Sequence of chain 8.PA:
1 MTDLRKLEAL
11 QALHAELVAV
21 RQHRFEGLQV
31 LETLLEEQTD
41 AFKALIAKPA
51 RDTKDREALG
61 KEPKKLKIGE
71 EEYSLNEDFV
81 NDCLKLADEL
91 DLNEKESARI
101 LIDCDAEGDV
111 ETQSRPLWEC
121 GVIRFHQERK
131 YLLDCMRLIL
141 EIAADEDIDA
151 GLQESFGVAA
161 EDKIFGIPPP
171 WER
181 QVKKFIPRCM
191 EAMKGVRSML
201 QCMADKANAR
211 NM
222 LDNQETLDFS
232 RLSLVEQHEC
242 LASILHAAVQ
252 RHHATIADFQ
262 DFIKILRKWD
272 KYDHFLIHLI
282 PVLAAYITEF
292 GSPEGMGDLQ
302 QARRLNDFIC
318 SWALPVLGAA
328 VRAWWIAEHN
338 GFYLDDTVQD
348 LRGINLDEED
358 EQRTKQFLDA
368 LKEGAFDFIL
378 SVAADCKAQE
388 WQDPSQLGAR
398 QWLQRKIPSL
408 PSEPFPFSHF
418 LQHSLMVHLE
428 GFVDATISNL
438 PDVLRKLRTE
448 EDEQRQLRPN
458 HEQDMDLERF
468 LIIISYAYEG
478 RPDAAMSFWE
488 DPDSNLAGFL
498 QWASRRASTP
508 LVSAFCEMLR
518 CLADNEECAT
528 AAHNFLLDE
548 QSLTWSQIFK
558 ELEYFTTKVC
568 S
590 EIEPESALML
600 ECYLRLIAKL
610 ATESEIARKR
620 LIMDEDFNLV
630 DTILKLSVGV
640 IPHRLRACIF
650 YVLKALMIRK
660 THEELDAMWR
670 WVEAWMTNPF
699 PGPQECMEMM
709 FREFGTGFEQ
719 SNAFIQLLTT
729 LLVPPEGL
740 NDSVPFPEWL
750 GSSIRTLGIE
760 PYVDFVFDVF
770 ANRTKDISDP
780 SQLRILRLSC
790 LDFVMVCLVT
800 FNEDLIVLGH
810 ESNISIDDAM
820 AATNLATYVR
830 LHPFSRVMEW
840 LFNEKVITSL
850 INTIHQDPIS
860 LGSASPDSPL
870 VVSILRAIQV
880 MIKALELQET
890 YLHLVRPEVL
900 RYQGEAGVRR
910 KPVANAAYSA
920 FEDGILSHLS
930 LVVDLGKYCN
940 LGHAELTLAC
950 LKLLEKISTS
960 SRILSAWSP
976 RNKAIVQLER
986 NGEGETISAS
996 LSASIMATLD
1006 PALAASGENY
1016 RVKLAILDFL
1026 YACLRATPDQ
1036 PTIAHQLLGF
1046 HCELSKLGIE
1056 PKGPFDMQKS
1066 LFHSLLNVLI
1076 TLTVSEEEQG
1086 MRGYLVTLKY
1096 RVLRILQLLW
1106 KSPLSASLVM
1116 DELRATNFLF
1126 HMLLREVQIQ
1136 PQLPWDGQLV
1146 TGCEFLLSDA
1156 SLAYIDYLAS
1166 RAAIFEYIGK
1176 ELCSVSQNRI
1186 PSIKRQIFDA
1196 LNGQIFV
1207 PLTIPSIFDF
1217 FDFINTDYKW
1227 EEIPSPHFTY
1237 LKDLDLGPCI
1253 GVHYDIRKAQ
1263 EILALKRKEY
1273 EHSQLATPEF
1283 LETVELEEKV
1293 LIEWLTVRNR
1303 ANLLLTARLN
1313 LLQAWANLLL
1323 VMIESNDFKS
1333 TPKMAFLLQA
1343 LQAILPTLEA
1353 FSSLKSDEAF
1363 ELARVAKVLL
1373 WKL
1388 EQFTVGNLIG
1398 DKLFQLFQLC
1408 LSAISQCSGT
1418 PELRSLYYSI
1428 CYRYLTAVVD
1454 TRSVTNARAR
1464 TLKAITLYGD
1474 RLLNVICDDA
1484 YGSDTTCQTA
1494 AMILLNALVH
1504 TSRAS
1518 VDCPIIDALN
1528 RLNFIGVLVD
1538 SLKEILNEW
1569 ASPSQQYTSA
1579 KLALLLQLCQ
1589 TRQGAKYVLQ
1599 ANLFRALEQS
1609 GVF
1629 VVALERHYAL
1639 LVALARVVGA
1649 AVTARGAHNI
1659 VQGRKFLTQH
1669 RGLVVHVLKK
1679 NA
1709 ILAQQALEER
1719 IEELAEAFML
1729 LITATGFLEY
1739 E

The protein below binds the small molecule below.
Small molecule (SMILES): N[C@@H](Cc1ccccc1)C(=O)NCC=O

Binding-site contacts:
Ligand atom C contacts residue ARG442 of chain 8.PA at 4.4 Å.
Ligand atom CE1 contacts residue PRO438 of chain 8.PA at 3.8 Å (hydrophobic).
Ligand atom CD2 contacts residue PRO438 of chain 8.PA at 4.4 Å (hydrophobic).
Ligand atom O contacts residue ASN492 of chain 8.PA at 4.2 Å.
Ligand atom CA contacts residue ASN492 of chain 8.PA at 3.3 Å.
Ligand atom CB contacts residue GLY495 of chain 8.PA at 3.9 Å.
Ligand atom CD1 contacts residue ILE434 of chain 8.PA at 4.1 Å (hydrophobic).
Ligand atom O contacts residue ARG442 of chain 8.PA at 4.3 Å.
Ligand atom N contacts residue ARG442 of chain 8.PA at 4.2 Å.
Ligand atom CG contacts residue GLY495 of chain 8.PA at 4.4 Å.
Ligand atom CZ contacts residue PRO438 of chain 8.PA at 3.4 Å (hydrophobic).
Ligand atom N contacts residue ASN492 of chain 8.PA at 3.3 Å (h-bond).
Ligand atom N contacts residue SER491 of chain 8.PA at 4.1 Å.
Ligand atom CD1 contacts residue PHE496 of chain 8.PA at 3.7 Å (hydrophobic).
Ligand atom CE1 contacts residue PHE496 of chain 8.PA at 3.6 Å (hydrophobic).
Ligand atom CB contacts residue ASN492 of chain 8.PA at 3.8 Å.
Ligand atom CB contacts residue PHE496 of chain 8.PA at 3.9 Å (hydrophobic).
Ligand atom CD1 contacts residue ASN492 of chain 8.PA at 3.9 Å.
Ligand atom CD1 contacts residue PRO438 of chain 8.PA at 4.4 Å (hydrophobic).
Ligand atom O contacts residue PRO438 of chain 8.PA at 4.0 Å.
Ligand atom CE2 contacts residue PRO438 of chain 8.PA at 3.7 Å (hydrophobic).
Ligand atom CG contacts residue PHE496 of chain 8.PA at 4.0 Å (hydrophobic).
Ligand atom CE2 contacts residue ARG442 of chain 8.PA at 3.6 Å.
Ligand atom CZ contacts residue PHE496 of chain 8.PA at 3.9 Å (hydrophobic).
Ligand atom CG contacts residue ASN492 of chain 8.PA at 4.3 Å.
Ligand atom CE1 contacts residue ILE434 of chain 8.PA at 3.9 Å (hydrophobic).
Ligand atom C contacts residue ASN492 of chain 8.PA at 4.0 Å.
Ligand atom CA contacts residue ARG442 of chain 8.PA at 3.6 Å.
Ligand atom CD2 contacts residue ARG442 of chain 8.PA at 3.5 Å.